Binding-site contacts:
Ligand atom C17 contacts residue ILE273 of chain 1.A at 3.6 Å (hydrophobic).
Ligand atom N9 contacts residue LEU314 of chain 1.A at 3.4 Å (h-bond).
Ligand atom C14 contacts residue PRO214 of chain 1.A at 3.7 Å (hydrophobic).
Ligand atom F19 contacts residue ILE282 of chain 1.A at 3.1 Å.
Ligand atom N9 contacts residue SER316 of chain 1.A at 3.2 Å (h-bond).
Ligand atom N11 contacts residue LEU269 of chain 1.A at 3.8 Å.
Ligand atom C8 contacts residue SER316 of chain 1.A at 3.7 Å.
Ligand atom C14 contacts residue GLU215 of chain 1.A at 3.9 Å.
Ligand atom C12 contacts residue GLU215 of chain 1.A at 3.8 Å.
Ligand atom N11 contacts residue LEU314 of chain 1.A at 2.7 Å (h-bond).
Ligand atom C3 contacts residue TRP220 of chain 1.A at 3.3 Å (hydrophobic).
Ligand atom C8 contacts residue TRP220 of chain 1.A at 3.6 Å (hydrophobic).
Ligand atom C13 contacts residue LEU269 of chain 1.A at 3.8 Å (hydrophobic).
Ligand atom C4 contacts residue TRP220 of chain 1.A at 3.5 Å (hydrophobic).
Ligand atom N11 contacts residue SER316 of chain 1.A at 3.8 Å.
Ligand atom N9 contacts residue ASP315 of chain 1.A at 3.9 Å.
Ligand atom C17 contacts residue LEU218 of chain 1.A at 3.4 Å (hydrophobic).
Ligand atom C12 contacts residue LEU314 of chain 1.A at 3.8 Å (hydrophobic).
Ligand atom F19 contacts residue LEU218 of chain 1.A at 3.6 Å.
Ligand atom C7 contacts residue LEU269 of chain 1.A at 3.9 Å (hydrophobic).
Ligand atom C18 contacts residue ILE273 of chain 1.A at 3.8 Å (hydrophobic).
Ligand atom C18 contacts residue LEU269 of chain 1.A at 3.5 Å (hydrophobic).
Ligand atom C18 contacts residue LEU218 of chain 1.A at 3.8 Å (hydrophobic).
Ligand atom C15 contacts residue PRO214 of chain 1.A at 3.7 Å (hydrophobic).
Ligand atom C3 contacts residue LYS272 of chain 1.A at 3.4 Å.
Ligand atom C1 contacts residue TRP220 of chain 1.A at 3.8 Å (hydrophobic).
Ligand atom C8 contacts residue GLU215 of chain 1.A at 3.8 Å.
Ligand atom C6 contacts residue GLU215 of chain 1.A at 3.9 Å.
Ligand atom N2 contacts residue TRP220 of chain 1.A at 3.4 Å.
Ligand atom N11 contacts residue GLU215 of chain 1.A at 3.8 Å.
Ligand atom C12 contacts residue LEU269 of chain 1.A at 3.8 Å (hydrophobic).
Ligand atom F19 contacts residue PRO265 of chain 1.A at 3.4 Å.
Ligand atom C15 contacts residue LEU314 of chain 1.A at 3.8 Å (hydrophobic).
Ligand atom C16 contacts residue LEU218 of chain 1.A at 3.2 Å (hydrophobic).
Ligand atom C16 contacts residue PRO265 of chain 1.A at 3.7 Å (hydrophobic).
Ligand atom C7 contacts residue GLU215 of chain 1.A at 3.6 Å.
Ligand atom C17 contacts residue PRO265 of chain 1.A at 3.6 Å (hydrophobic).
Ligand atom C14 contacts residue LEU218 of chain 1.A at 3.9 Å (hydrophobic).
Ligand atom N11 contacts residue ASP315 of chain 1.A at 3.9 Å.
Ligand atom C15 contacts residue LEU218 of chain 1.A at 3.5 Å (hydrophobic).

A protein and the small-molecule ligand that binds it are described below.
Small molecule (SMILES): Fc1ccc(-c2n[nH]cc2-c2ccncc2)cc1

Sequence of chain 1.A:
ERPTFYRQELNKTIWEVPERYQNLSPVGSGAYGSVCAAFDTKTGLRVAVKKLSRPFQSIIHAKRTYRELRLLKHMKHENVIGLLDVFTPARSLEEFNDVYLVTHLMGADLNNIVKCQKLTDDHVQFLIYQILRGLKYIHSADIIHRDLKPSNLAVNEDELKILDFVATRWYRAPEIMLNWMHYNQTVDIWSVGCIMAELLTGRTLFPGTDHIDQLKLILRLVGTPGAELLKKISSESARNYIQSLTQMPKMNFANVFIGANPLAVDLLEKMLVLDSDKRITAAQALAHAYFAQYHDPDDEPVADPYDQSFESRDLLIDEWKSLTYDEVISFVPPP